A protein and the small-molecule ligand that binds it are described below.
Small molecule (SMILES): CC(=O)N[C@@H]1[C@@H](O)[C@H](O)[C@@H](CO)O[C@H]1O

Binding-site contacts:
Ligand atom O7 contacts residue ASN87 of chain 5.A at 3.0 Å (h-bond).
Ligand atom O4 contacts residue LEU151 of chain 5.A at 4.1 Å.
Ligand atom O6 contacts residue LEU91 of chain 5.A at 4.1 Å.
Ligand atom C1 contacts residue ASN87 of chain 5.A at 1.4 Å.
Ligand atom C5 contacts residue ASN87 of chain 5.A at 3.7 Å.
Ligand atom C7 contacts residue ASP85 of chain 5.A at 4.4 Å.
Ligand atom C4 contacts residue ASN87 of chain 5.A at 4.2 Å.
Ligand atom O7 contacts residue ASP85 of chain 5.A at 3.4 Å (salt-bridge).
Ligand atom C8 contacts residue ASN87 of chain 5.A at 4.3 Å.
Ligand atom C6 contacts residue LEU91 of chain 5.A at 3.7 Å (hydrophobic).
Ligand atom C6 contacts residue LEU151 of chain 5.A at 3.8 Å (hydrophobic).
Ligand atom C2 contacts residue ASN87 of chain 5.A at 2.4 Å.
Ligand atom O5 contacts residue ASN87 of chain 5.A at 2.4 Å (h-bond).
Ligand atom C1 contacts residue SER89 of chain 5.A at 4.5 Å.
Ligand atom C7 contacts residue ASN87 of chain 5.A at 3.1 Å.
Ligand atom N2 contacts residue ASN87 of chain 5.A at 2.8 Å (h-bond).
Ligand atom C5 contacts residue LEU151 of chain 5.A at 4.1 Å (hydrophobic).
Ligand atom C3 contacts residue ASN87 of chain 5.A at 3.8 Å.

Sequence of chain 5.A:
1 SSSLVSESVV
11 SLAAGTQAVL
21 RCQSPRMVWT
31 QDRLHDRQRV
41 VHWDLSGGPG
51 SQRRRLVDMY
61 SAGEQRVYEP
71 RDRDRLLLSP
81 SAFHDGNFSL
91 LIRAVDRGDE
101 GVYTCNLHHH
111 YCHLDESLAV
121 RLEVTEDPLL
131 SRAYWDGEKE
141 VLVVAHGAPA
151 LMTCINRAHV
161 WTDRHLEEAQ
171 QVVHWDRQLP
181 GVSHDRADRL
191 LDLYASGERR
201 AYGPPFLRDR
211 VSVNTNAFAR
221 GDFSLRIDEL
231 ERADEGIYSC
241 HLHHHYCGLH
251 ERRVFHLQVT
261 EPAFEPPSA